Sequence of chain 1.A:
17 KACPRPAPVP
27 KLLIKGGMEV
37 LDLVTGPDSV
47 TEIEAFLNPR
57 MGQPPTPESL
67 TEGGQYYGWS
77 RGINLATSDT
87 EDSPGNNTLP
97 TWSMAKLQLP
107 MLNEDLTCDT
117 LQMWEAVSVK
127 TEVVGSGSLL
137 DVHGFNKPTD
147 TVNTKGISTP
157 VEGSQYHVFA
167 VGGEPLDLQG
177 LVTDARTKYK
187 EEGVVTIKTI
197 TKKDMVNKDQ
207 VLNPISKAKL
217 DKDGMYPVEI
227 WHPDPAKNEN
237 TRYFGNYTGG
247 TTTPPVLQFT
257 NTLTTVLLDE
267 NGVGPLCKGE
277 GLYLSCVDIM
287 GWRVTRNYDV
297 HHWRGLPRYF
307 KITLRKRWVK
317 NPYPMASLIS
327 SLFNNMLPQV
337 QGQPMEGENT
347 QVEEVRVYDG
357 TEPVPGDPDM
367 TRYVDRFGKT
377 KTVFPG

Sequence of chain 1.B:
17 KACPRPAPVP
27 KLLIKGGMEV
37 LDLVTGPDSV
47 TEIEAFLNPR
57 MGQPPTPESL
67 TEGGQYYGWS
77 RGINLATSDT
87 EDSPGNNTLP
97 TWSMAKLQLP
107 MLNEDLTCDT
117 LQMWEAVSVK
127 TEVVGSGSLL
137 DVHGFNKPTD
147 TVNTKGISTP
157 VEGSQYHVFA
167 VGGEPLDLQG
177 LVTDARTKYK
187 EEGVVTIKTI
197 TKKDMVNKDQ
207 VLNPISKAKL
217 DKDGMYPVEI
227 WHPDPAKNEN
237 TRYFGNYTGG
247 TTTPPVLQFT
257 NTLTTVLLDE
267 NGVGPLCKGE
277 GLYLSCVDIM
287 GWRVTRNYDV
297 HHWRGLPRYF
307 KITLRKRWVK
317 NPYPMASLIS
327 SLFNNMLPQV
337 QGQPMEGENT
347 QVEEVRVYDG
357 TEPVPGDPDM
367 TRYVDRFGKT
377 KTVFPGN

This small molecule binds to this protein.
Small molecule (SMILES): CC(=O)N[C@H]1[C@H]([C@H](O)[C@H](O)CO)O[C@@](O[C@H]2[C@@H](O)[C@@H](CO)O[C@@H](O[C@H]3[C@H](O)[C@@H](O)[C@H](O)O[C@@H]3CO)[C@@H]2O)(C(=O)O)C[C@@H]1O

Binding-site contacts:
Ligand atom O4 contacts residue ILE79 of chain 1.A at 3.7 Å.
Ligand atom O6 contacts residue ASN93 of chain 1.A at 2.9 Å (h-bond).
Ligand atom C1 contacts residue ARG77 of chain 1.A at 3.5 Å.
Ligand atom O1B contacts residue TYR72 of chain 1.A at 4.1 Å.
Ligand atom O4 contacts residue TYR72 of chain 1.A at 4.2 Å.
Ligand atom C3 contacts residue VAL296 of chain 1.A at 3.4 Å (hydrophobic).
Ligand atom O1A contacts residue GLY78 of chain 1.A at 3.4 Å (h-bond).
Ligand atom O10 contacts residue ASN293 of chain 1.A at 4.3 Å.
Ligand atom C4 contacts residue GLY78 of chain 1.A at 3.6 Å.
Ligand atom O3 contacts residue GLY78 of chain 1.A at 3.6 Å.
Ligand atom N5 contacts residue TYR72 of chain 1.A at 2.9 Å (h-bond).
Ligand atom C10 contacts residue TYR72 of chain 1.A at 3.8 Å (hydrophobic).
Ligand atom C1 contacts residue TYR72 of chain 1.A at 4.1 Å (hydrophobic).
Ligand atom O4 contacts residue HIS298 of chain 1.A at 2.7 Å (h-bond).
Ligand atom C3 contacts residue GLY78 of chain 1.A at 3.7 Å.
Ligand atom C4 contacts residue ARG77 of chain 1.A at 4.3 Å.
Ligand atom C6 contacts residue TYR72 of chain 1.A at 3.9 Å (hydrophobic).
Ligand atom C4 contacts residue VAL296 of chain 1.A at 4.2 Å (hydrophobic).
Ligand atom C6 contacts residue ASN93 of chain 1.A at 3.1 Å.
Ligand atom C5 contacts residue TYR72 of chain 1.A at 3.7 Å (hydrophobic).
Ligand atom O4 contacts residue GLY78 of chain 1.A at 3.3 Å.
Ligand atom O1A contacts residue ARG77 of chain 1.A at 3.1 Å.
Ligand atom O1A contacts residue TYR72 of chain 1.A at 3.7 Å.
Ligand atom C1 contacts residue GLY78 of chain 1.A at 4.2 Å.
Ligand atom C3 contacts residue ARG77 of chain 1.A at 3.8 Å.
Ligand atom C2 contacts residue GLY78 of chain 1.A at 4.1 Å.
Ligand atom O1B contacts residue ARG77 of chain 1.A at 3.0 Å (salt-bridge).
Ligand atom C6 contacts residue THR94 of chain 1.A at 3.9 Å.
Ligand atom C11 contacts residue TYR72 of chain 1.A at 3.9 Å (hydrophobic).
Ligand atom O4 contacts residue VAL296 of chain 1.A at 3.7 Å.
Ligand atom O4 contacts residue ASN80 of chain 1.A at 4.1 Å.
Ligand atom O4 contacts residue THR291 of chain 1.A at 3.5 Å.
Ligand atom O8 contacts residue TYR72 of chain 1.A at 3.9 Å.
Ligand atom C3 contacts residue GLY78 of chain 1.A at 4.2 Å.
Ligand atom C4 contacts residue HIS298 of chain 1.A at 3.6 Å.
Ligand atom O8 contacts residue ARG77 of chain 1.A at 3.3 Å (salt-bridge).
Ligand atom C4 contacts residue TYR72 of chain 1.A at 3.7 Å (hydrophobic).
Ligand atom C5 contacts residue ASN93 of chain 1.A at 3.6 Å.
Ligand atom C11 contacts residue ASP85 of chain 1.B at 3.5 Å.
Ligand atom C3 contacts residue HIS298 of chain 1.A at 4.1 Å.